Binding-site contacts:
Ligand atom C6 contacts residue ASN93 of chain 30.E at 3.5 Å.
Ligand atom O8 contacts residue TYR72 of chain 30.E at 3.2 Å (h-bond).
Ligand atom C2 contacts residue GLY78 of chain 30.E at 4.2 Å.
Ligand atom O6 contacts residue GLY78 of chain 30.E at 3.8 Å.
Ligand atom C7 contacts residue TYR72 of chain 30.E at 4.2 Å (hydrophobic).
Ligand atom C3 contacts residue GLY78 of chain 30.E at 4.2 Å.
Ligand atom C1 contacts residue TYR72 of chain 30.E at 3.7 Å (hydrophobic).
Ligand atom C5 contacts residue TYR72 of chain 30.E at 3.5 Å (hydrophobic).
Ligand atom O4 contacts residue TYR72 of chain 30.E at 3.9 Å.
Ligand atom O10 contacts residue THR291 of chain 30.E at 4.0 Å.
Ligand atom C3 contacts residue HIS298 of chain 30.E at 3.6 Å.
Ligand atom O1B contacts residue ARG77 of chain 30.E at 2.8 Å (salt-bridge).
Ligand atom O4 contacts residue ILE79 of chain 30.E at 3.4 Å (h-bond).
Ligand atom O3 contacts residue GLY78 of chain 30.E at 3.6 Å.
Ligand atom O1B contacts residue TYR72 of chain 30.E at 3.7 Å.
Ligand atom O6 contacts residue THR94 of chain 30.E at 3.7 Å.
Ligand atom O4 contacts residue VAL296 of chain 30.E at 4.2 Å.
Ligand atom O4 contacts residue HIS298 of chain 30.E at 3.1 Å (h-bond).
Ligand atom O10 contacts residue ASN293 of chain 30.E at 3.8 Å.
Ligand atom C4 contacts residue HIS298 of chain 30.E at 3.7 Å.
Ligand atom C8 contacts residue TYR72 of chain 30.E at 4.2 Å (hydrophobic).
Ligand atom C4 contacts residue TYR72 of chain 30.E at 3.2 Å (hydrophobic).
Ligand atom C3 contacts residue VAL296 of chain 30.E at 3.5 Å (hydrophobic).
Ligand atom C5 contacts residue ASN93 of chain 30.E at 4.3 Å.
Ligand atom O6 contacts residue ARG77 of chain 30.E at 4.0 Å.
Ligand atom C11 contacts residue ASP85 of chain 30.A at 3.8 Å.
Ligand atom C4 contacts residue GLY78 of chain 30.E at 3.4 Å.
Ligand atom O6 contacts residue ASN93 of chain 30.E at 2.8 Å (h-bond).
Ligand atom O1A contacts residue TYR72 of chain 30.E at 3.4 Å.
Ligand atom C4 contacts residue ARG77 of chain 30.E at 4.2 Å.
Ligand atom C1 contacts residue ARG77 of chain 30.E at 3.4 Å.
Ligand atom O1A contacts residue ARG77 of chain 30.E at 3.1 Å (salt-bridge).
Ligand atom C10 contacts residue TYR72 of chain 30.E at 4.2 Å (hydrophobic).
Ligand atom C3 contacts residue GLY78 of chain 30.E at 4.1 Å.
Ligand atom O3 contacts residue VAL296 of chain 30.E at 4.2 Å.
Ligand atom N5 contacts residue TYR72 of chain 30.E at 3.2 Å (h-bond).
Ligand atom O1A contacts residue GLY78 of chain 30.E at 3.6 Å (h-bond).
Ligand atom C6 contacts residue TYR72 of chain 30.E at 3.5 Å (hydrophobic).
Ligand atom O4 contacts residue GLY78 of chain 30.E at 3.1 Å.
Ligand atom O4 contacts residue THR291 of chain 30.E at 3.4 Å.

Sequence of chain 30.A:
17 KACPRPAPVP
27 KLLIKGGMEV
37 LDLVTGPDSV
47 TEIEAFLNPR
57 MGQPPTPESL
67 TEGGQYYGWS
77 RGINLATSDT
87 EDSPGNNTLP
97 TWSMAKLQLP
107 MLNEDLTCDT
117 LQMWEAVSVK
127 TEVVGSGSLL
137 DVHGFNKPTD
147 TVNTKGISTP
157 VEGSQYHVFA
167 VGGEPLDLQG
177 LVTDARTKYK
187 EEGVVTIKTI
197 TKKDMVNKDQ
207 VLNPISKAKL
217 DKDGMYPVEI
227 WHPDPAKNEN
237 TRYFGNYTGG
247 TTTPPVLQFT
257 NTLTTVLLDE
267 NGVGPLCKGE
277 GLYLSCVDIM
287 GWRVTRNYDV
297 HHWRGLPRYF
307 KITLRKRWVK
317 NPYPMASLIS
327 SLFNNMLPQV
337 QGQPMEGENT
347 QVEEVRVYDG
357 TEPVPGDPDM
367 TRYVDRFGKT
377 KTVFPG

The small molecule below binds the protein below.
Small molecule (SMILES): CC(=O)N[C@H]1[C@H]([C@H](O)[C@H](O)CO)O[C@@](O[C@H]2[C@@H](O)[C@@H](CO)O[C@@H](O[C@H]3[C@H](O)[C@@H](O)[C@H](O)O[C@@H]3CO)[C@@H]2O)(C(=O)O)C[C@@H]1O

Sequence of chain 30.E:
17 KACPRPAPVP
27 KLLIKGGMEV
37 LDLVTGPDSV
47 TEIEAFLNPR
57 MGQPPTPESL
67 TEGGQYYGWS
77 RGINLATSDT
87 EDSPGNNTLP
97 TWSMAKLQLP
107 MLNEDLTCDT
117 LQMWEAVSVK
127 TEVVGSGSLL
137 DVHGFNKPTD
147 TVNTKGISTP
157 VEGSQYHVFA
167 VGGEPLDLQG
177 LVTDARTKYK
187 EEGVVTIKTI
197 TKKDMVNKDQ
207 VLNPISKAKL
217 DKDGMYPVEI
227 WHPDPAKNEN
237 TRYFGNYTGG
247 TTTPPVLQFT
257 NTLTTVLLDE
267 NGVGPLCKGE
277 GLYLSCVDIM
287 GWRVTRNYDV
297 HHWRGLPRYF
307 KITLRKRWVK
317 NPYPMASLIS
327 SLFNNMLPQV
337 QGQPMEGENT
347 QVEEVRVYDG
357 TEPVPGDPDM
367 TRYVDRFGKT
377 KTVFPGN